Binding-site contacts:
Ligand atom O1 contacts residue GLN146 of chain 1.B at 4.1 Å.
Ligand atom O4 contacts residue GLN232 of chain 1.A at 3.4 Å (h-bond).
Ligand atom C4 contacts residue GLN232 of chain 1.A at 3.9 Å.
Ligand atom C3 contacts residue GLU225 of chain 1.A at 4.0 Å.
Ligand atom O1 contacts residue LYS142 of chain 1.B at 3.8 Å.
Ligand atom C2 contacts residue GLU225 of chain 1.A at 4.0 Å.
Ligand atom C1 contacts residue GLN146 of chain 1.B at 3.7 Å.
Ligand atom O1 contacts residue GLU139 of chain 1.B at 3.4 Å.
Ligand atom C1 contacts residue LYS142 of chain 1.B at 3.6 Å.
Ligand atom C2 contacts residue ARG228 of chain 1.A at 4.5 Å.
Ligand atom O3 contacts residue GLU225 of chain 1.A at 3.1 Å (salt-bridge).
Ligand atom O2 contacts residue ARG228 of chain 1.A at 3.4 Å (salt-bridge).
Ligand atom O2 contacts residue LYS142 of chain 1.B at 4.3 Å.
Ligand atom O1 contacts residue ARG141 of chain 1.B at 4.2 Å.
Ligand atom O4 contacts residue GLU139 of chain 1.B at 4.1 Å.
Ligand atom C4 contacts residue GLU225 of chain 1.A at 4.2 Å.
Ligand atom O1 contacts residue THR138 of chain 1.B at 3.2 Å (h-bond).
Ligand atom O2 contacts residue GLU225 of chain 1.A at 2.7 Å (salt-bridge).
Ligand atom O1 contacts residue TYR140 of chain 1.B at 3.9 Å.
Ligand atom C4 contacts residue ARG228 of chain 1.A at 4.0 Å.
Ligand atom C3 contacts residue GLU139 of chain 1.B at 4.0 Å.
Ligand atom C2 contacts residue THR138 of chain 1.B at 3.9 Å.
Ligand atom C1 contacts residue GLU225 of chain 1.A at 4.3 Å.
Ligand atom C1 contacts residue THR138 of chain 1.B at 3.8 Å.
Ligand atom C2 contacts residue GLN146 of chain 1.B at 4.4 Å.

This small molecule binds to this protein.
Small molecule (SMILES): OC[C@H](O)[C@@H](O)CO

Sequence of chain 1.B:
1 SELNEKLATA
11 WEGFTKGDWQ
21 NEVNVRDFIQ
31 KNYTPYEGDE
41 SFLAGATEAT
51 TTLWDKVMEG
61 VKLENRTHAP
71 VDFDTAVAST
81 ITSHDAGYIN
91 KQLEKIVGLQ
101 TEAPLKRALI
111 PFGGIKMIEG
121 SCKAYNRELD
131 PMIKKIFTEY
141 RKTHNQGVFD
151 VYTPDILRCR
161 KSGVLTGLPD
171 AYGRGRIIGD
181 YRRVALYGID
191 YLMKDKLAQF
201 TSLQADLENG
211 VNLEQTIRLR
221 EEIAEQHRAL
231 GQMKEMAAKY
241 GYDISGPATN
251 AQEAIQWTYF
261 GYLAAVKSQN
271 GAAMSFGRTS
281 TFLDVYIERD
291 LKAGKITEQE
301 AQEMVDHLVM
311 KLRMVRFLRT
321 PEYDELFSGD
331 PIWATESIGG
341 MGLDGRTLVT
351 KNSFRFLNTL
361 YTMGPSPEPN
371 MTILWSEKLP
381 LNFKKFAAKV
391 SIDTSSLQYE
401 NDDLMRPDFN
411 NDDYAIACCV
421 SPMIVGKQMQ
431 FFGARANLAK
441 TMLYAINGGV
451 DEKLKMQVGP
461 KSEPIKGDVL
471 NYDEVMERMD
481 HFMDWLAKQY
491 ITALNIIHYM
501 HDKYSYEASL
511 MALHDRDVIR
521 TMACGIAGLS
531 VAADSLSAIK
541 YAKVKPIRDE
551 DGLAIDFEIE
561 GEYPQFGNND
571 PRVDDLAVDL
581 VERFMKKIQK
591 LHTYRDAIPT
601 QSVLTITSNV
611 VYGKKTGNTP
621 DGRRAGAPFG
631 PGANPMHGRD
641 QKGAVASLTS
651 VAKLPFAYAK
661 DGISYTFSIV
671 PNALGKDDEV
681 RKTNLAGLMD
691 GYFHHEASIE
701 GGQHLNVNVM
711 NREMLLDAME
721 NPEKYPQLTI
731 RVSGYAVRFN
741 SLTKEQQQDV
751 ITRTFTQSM

Sequence of chain 1.A:
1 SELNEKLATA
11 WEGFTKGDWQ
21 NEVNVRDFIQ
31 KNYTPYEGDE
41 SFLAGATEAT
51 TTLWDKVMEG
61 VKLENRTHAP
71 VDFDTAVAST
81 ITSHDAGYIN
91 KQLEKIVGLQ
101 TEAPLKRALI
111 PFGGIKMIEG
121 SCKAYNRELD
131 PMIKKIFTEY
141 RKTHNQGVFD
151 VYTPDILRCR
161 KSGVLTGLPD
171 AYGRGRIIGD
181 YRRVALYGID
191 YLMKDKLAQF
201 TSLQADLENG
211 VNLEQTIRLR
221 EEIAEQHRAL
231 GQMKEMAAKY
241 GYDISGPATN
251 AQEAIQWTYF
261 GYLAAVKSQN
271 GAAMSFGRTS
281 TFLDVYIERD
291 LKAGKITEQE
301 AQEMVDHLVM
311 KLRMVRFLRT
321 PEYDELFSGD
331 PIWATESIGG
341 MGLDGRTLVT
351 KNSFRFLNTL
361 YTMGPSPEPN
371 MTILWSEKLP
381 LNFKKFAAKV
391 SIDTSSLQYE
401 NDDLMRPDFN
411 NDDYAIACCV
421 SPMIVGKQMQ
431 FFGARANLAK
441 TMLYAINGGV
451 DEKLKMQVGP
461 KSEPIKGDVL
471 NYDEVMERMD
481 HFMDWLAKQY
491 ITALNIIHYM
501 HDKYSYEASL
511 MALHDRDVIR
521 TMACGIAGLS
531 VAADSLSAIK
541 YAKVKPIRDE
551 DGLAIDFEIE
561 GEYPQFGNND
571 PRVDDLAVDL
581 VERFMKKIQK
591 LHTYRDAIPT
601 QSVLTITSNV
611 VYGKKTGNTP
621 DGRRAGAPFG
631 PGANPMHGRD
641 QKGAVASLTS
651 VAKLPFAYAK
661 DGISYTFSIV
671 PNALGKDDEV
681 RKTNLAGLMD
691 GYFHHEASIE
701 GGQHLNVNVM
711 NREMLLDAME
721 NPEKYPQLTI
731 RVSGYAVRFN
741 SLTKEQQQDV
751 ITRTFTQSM